Sequence of chain 1.A:
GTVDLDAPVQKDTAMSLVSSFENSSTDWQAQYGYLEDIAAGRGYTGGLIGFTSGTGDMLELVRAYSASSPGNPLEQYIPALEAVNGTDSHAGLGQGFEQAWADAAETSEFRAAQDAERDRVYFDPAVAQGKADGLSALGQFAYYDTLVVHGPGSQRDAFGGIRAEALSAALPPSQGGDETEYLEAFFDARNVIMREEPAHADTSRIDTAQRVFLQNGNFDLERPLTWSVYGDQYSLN

This small molecule binds to this protein.
Small molecule (SMILES): N[C@@H]1[C@@H](O)[C@H](O[C@@H]2O[C@H](CO)[C@@H](O[C@@H]3O[C@H](CO)[C@@H](O)[C@H](O)[C@H]3N)[C@H](O)[C@H]2N)[C@@H](CO)O[C@H]1O

Binding-site contacts:
Ligand atom C2 contacts residue ASP243 of chain 1.A at 3.5 Å.
Ligand atom O6 contacts residue SER35 of chain 1.A at 2.6 Å (h-bond).
Ligand atom C2 contacts residue GLU33 of chain 1.A at 3.4 Å.
Ligand atom C3 contacts residue GLU33 of chain 1.A at 3.4 Å.
Ligand atom N2 contacts residue GLU33 of chain 1.A at 2.8 Å (salt-bridge).
Ligand atom C2 contacts residue TYR241 of chain 1.A at 3.7 Å (hydrophobic).
Ligand atom O3 contacts residue ASP243 of chain 1.A at 3.9 Å.
Ligand atom O5 contacts residue SER35 of chain 1.A at 3.2 Å (h-bond).
Ligand atom C1 contacts residue GLU33 of chain 1.A at 3.4 Å.
Ligand atom C4 contacts residue ILE49 of chain 1.A at 3.7 Å (hydrophobic).
Ligand atom C4 contacts residue GLU33 of chain 1.A at 3.5 Å.
Ligand atom O3 contacts residue THR56 of chain 1.A at 3.8 Å.
Ligand atom C6 contacts residue ASN34 of chain 1.A at 3.8 Å.
Ligand atom O3 contacts residue SER35 of chain 1.A at 2.7 Å (h-bond).
Ligand atom C3 contacts residue SER35 of chain 1.A at 3.8 Å.
Ligand atom O3 contacts residue ILE49 of chain 1.A at 3.6 Å.
Ligand atom N2 contacts residue ASP243 of chain 1.A at 2.9 Å (salt-bridge).
Ligand atom O6 contacts residue ASN34 of chain 1.A at 3.3 Å.
Ligand atom C6 contacts residue SER35 of chain 1.A at 3.3 Å.
Ligand atom C3 contacts residue ASP243 of chain 1.A at 3.4 Å.
Ligand atom C2 contacts residue TYR45 of chain 1.A at 3.8 Å (hydrophobic).
Ligand atom O6 contacts residue ALA210 of chain 1.A at 3.3 Å (h-bond).
Ligand atom C6 contacts residue TYR241 of chain 1.A at 3.7 Å (hydrophobic).
Ligand atom O5 contacts residue TYR241 of chain 1.A at 3.8 Å.
Ligand atom O4 contacts residue TYR241 of chain 1.A at 3.6 Å.
Ligand atom O6 contacts residue HIS211 of chain 1.A at 3.9 Å.
Ligand atom C6 contacts residue GLU33 of chain 1.A at 3.6 Å.
Ligand atom O3 contacts residue TYR45 of chain 1.A at 3.6 Å (h-bond).
Ligand atom C1 contacts residue ASP243 of chain 1.A at 3.8 Å.
Ligand atom C4 contacts residue TYR241 of chain 1.A at 3.9 Å (hydrophobic).
Ligand atom O4 contacts residue GLU33 of chain 1.A at 2.6 Å (salt-bridge).
Ligand atom O6 contacts residue PHE32 of chain 1.A at 3.9 Å.
Ligand atom C5 contacts residue SER35 of chain 1.A at 3.9 Å.
Ligand atom O6 contacts residue TYR241 of chain 1.A at 3.5 Å.
Ligand atom O6 contacts residue GLU33 of chain 1.A at 3.4 Å (salt-bridge).
Ligand atom C6 contacts residue ALA210 of chain 1.A at 4.0 Å (hydrophobic).
Ligand atom O3 contacts residue GLU33 of chain 1.A at 3.7 Å.
Ligand atom N2 contacts residue TYR45 of chain 1.A at 2.9 Å (h-bond).
Ligand atom C5 contacts residue TYR241 of chain 1.A at 3.8 Å (hydrophobic).
Ligand atom O3 contacts residue TYR241 of chain 1.A at 3.8 Å.